A protein and the small-molecule ligand that binds it are described below.
Small molecule (SMILES): OC[C@H]1O[C@H](O[C@H]2[C@H](O)[C@@H](O)[C@H](O)O[C@@H]2CO)[C@H](O)[C@@H](O)[C@@H]1O

Binding-site contacts:
Ligand atom C5 contacts residue GLU153 of chain 1.A at 4.0 Å.
Ligand atom O3 contacts residue ALA63 of chain 1.A at 3.2 Å.
Ligand atom C6 contacts residue TYR155 of chain 1.A at 3.8 Å (hydrophobic).
Ligand atom C6 contacts residue GLU153 of chain 1.A at 3.8 Å.
Ligand atom O6 contacts residue GLU153 of chain 1.A at 3.1 Å (salt-bridge).
Ligand atom C2 contacts residue ASP65 of chain 1.A at 3.4 Å.
Ligand atom O4 contacts residue ARG66 of chain 1.A at 3.1 Å (salt-bridge).
Ligand atom O6 contacts residue TYR155 of chain 1.A at 3.3 Å (h-bond).
Ligand atom O2 contacts residue LYS15 of chain 1.A at 3.3 Å (salt-bridge).
Ligand atom C1 contacts residue TYR155 of chain 1.A at 3.5 Å (hydrophobic).
Ligand atom O1 contacts residue ASP14 of chain 1.A at 3.2 Å (salt-bridge).
Ligand atom O1 contacts residue LYS15 of chain 1.A at 2.9 Å (salt-bridge).
Ligand atom C5 contacts residue TYR155 of chain 1.A at 4.0 Å (hydrophobic).
Ligand atom O4 contacts residue ARG344 of chain 1.A at 3.8 Å.
Ligand atom O4 contacts residue TRP62 of chain 1.A at 4.0 Å.
Ligand atom C3 contacts residue TRP62 of chain 1.A at 3.7 Å (hydrophobic).
Ligand atom C2 contacts residue GLU111 of chain 1.A at 3.6 Å.
Ligand atom O1 contacts residue TRP230 of chain 1.A at 3.2 Å.
Ligand atom C1 contacts residue ASP14 of chain 1.A at 3.9 Å.
Ligand atom C6 contacts residue ARG344 of chain 1.A at 3.8 Å.
Ligand atom O2 contacts residue MET330 of chain 1.A at 3.8 Å.
Ligand atom C1 contacts residue LYS15 of chain 1.A at 3.9 Å.
Ligand atom C4 contacts residue TRP340 of chain 1.A at 3.6 Å (hydrophobic).
Ligand atom O6 contacts residue ARG344 of chain 1.A at 3.7 Å.
Ligand atom O3 contacts residue ASP65 of chain 1.A at 2.8 Å (salt-bridge).
Ligand atom O2 contacts residue GLU111 of chain 1.A at 2.7 Å (salt-bridge).
Ligand atom O5 contacts residue ASP14 of chain 1.A at 4.0 Å.
Ligand atom O3 contacts residue TRP340 of chain 1.A at 3.8 Å.
Ligand atom C2 contacts residue TRP340 of chain 1.A at 4.0 Å (hydrophobic).
Ligand atom O2 contacts residue ALA63 of chain 1.A at 3.5 Å.
Ligand atom O3 contacts residue TRP62 of chain 1.A at 3.5 Å (h-bond).
Ligand atom O2 contacts residue ASP65 of chain 1.A at 2.7 Å (salt-bridge).
Ligand atom C3 contacts residue ASP65 of chain 1.A at 3.7 Å.
Ligand atom O3 contacts residue ARG66 of chain 1.A at 2.9 Å (salt-bridge).
Ligand atom O2 contacts residue TRP62 of chain 1.A at 3.5 Å (h-bond).
Ligand atom O6 contacts residue PRO154 of chain 1.A at 3.5 Å.
Ligand atom O5 contacts residue TYR155 of chain 1.A at 3.1 Å.
Ligand atom O3 contacts residue TYR155 of chain 1.A at 4.0 Å.
Ligand atom C6 contacts residue PRO154 of chain 1.A at 4.0 Å (hydrophobic).
Ligand atom C6 contacts residue TRP340 of chain 1.A at 3.8 Å (hydrophobic).

Sequence of chain 1.A:
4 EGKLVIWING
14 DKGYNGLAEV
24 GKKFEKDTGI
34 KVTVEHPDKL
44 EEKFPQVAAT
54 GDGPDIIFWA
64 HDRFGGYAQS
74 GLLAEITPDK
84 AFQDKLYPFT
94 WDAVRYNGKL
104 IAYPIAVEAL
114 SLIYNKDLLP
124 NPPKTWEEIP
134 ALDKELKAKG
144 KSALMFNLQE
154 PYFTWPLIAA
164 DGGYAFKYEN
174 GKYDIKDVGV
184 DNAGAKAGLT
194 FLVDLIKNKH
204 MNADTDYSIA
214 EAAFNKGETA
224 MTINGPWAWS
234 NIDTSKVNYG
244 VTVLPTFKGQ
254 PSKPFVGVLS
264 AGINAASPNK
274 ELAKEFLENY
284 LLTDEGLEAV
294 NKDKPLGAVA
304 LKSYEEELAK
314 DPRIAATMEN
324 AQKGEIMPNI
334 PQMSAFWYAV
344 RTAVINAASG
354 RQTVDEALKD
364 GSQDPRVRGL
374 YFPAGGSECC